This small molecule binds to this protein.
Small molecule (SMILES): CC(C)CCC[C@@H](C)[C@H]1CC[C@H]2[C@@H]3CC=C4C[C@@H](O)CC[C@]4(C)[C@H]3CC[C@]12C

Binding-site contacts:
Ligand atom C27 contacts residue VAL31 of chain 1.G at 4.5 Å (hydrophobic).
Ligand atom C2 contacts residue MET21 of chain 1.G at 3.8 Å (hydrophobic).
Ligand atom C7 contacts residue TYR198 of chain 1.G at 3.6 Å (hydrophobic).
Ligand atom C21 contacts residue SER28 of chain 1.G at 4.3 Å.
Ligand atom C1 contacts residue TRP23 of chain 1.G at 4.1 Å (hydrophobic).
Ligand atom C12 contacts residue TRP23 of chain 1.G at 4.4 Å (hydrophobic).
Ligand atom C16 contacts residue VAL195 of chain 1.G at 3.9 Å (hydrophobic).
Ligand atom C6 contacts residue LEU199 of chain 1.G at 3.7 Å (hydrophobic).
Ligand atom C27 contacts residue SER28 of chain 1.G at 4.4 Å.
Ligand atom C17 contacts residue SER28 of chain 1.G at 4.4 Å.
Ligand atom C22 contacts residue SER28 of chain 1.G at 3.7 Å.
Ligand atom C6 contacts residue MET21 of chain 1.G at 4.0 Å (hydrophobic).
Ligand atom C27 contacts residue THR32 of chain 1.G at 3.5 Å.
Ligand atom C26 contacts residue THR32 of chain 1.G at 3.8 Å.
Ligand atom C1 contacts residue MET21 of chain 1.G at 3.7 Å (hydrophobic).
Ligand atom C25 contacts residue THR32 of chain 1.G at 4.2 Å.
Ligand atom C11 contacts residue TRP23 of chain 1.G at 4.1 Å (hydrophobic).
Ligand atom C6 contacts residue TYR198 of chain 1.G at 3.9 Å (hydrophobic).
Ligand atom C3 contacts residue MET21 of chain 1.G at 3.7 Å (hydrophobic).
Ligand atom C7 contacts residue LEU199 of chain 1.G at 4.0 Å (hydrophobic).
Ligand atom C15 contacts residue TYR198 of chain 1.G at 4.5 Å (hydrophobic).

Sequence of chain 1.G:
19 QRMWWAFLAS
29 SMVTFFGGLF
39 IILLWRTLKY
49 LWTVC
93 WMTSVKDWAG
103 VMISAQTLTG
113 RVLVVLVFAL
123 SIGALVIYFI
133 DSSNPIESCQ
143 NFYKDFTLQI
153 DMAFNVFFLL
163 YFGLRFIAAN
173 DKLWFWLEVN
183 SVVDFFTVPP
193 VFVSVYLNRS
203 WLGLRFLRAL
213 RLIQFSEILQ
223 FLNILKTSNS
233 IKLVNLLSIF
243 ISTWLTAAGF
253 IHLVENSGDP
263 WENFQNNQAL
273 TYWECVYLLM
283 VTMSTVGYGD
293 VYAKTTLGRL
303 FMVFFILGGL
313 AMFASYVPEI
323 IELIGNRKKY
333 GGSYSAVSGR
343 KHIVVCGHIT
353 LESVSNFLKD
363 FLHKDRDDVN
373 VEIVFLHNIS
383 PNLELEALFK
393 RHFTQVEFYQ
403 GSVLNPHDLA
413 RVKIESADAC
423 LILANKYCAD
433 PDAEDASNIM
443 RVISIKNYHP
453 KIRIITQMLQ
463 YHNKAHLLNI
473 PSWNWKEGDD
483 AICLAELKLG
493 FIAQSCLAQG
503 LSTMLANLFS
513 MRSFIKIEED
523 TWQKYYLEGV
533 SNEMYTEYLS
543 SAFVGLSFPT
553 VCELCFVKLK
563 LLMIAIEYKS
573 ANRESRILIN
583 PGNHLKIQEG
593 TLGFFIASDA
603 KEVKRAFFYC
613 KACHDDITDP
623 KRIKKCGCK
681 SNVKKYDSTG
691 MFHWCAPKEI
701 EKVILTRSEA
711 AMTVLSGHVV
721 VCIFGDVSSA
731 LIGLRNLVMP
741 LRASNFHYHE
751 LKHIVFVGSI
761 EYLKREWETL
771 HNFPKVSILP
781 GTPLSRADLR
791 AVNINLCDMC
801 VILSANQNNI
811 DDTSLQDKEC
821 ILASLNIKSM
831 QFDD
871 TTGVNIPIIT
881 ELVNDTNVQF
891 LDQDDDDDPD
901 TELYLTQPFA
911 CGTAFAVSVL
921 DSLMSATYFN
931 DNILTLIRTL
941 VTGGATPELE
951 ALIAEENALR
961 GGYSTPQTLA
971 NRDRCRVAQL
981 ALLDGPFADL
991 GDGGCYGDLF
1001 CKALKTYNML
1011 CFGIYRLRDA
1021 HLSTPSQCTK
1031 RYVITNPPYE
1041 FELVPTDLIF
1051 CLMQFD